Binding-site contacts:
Ligand atom C3 contacts residue TRP179 of chain 1.A at 3.8 Å (hydrophobic).
Ligand atom O2 contacts residue GLU219 of chain 1.A at 3.5 Å (salt-bridge).
Ligand atom O5 contacts residue MN1 of chain 1.F at 3.5 Å.
Ligand atom O2 contacts residue HIS281 of chain 1.A at 4.1 Å.
Ligand atom C2 contacts residue HIS257 of chain 1.A at 4.0 Å.
Ligand atom O4 contacts residue HIS101 of chain 1.A at 3.0 Å (h-bond).
Ligand atom C2 contacts residue MN1 of chain 1.E at 3.2 Å.
Ligand atom O5 contacts residue PHE66 of chain 1.B at 3.9 Å.
Ligand atom C6 contacts residue ASN327 of chain 1.A at 3.5 Å.
Ligand atom O2 contacts residue HIS257 of chain 1.A at 3.2 Å (h-bond).
Ligand atom O2 contacts residue ASP254 of chain 1.A at 3.2 Å (salt-bridge).
Ligand atom O4 contacts residue TRP179 of chain 1.A at 3.7 Å.
Ligand atom C1 contacts residue MN1 of chain 1.F at 3.1 Å.
Ligand atom C4 contacts residue ASN327 of chain 1.A at 4.1 Å.
Ligand atom O4 contacts residue PHE131 of chain 1.A at 4.1 Å.
Ligand atom O3 contacts residue MN1 of chain 1.E at 2.2 Å.
Ligand atom C3 contacts residue MN1 of chain 1.E at 3.2 Å.
Ligand atom C3 contacts residue GLU219 of chain 1.A at 3.5 Å.
Ligand atom O2 contacts residue MN1 of chain 1.F at 2.2 Å.
Ligand atom C1 contacts residue LYS221 of chain 1.A at 4.1 Å.
Ligand atom C3 contacts residue ASN327 of chain 1.A at 4.1 Å.
Ligand atom O1 contacts residue TRP179 of chain 1.A at 3.8 Å.
Ligand atom O3 contacts residue HIS281 of chain 1.A at 2.9 Å.
Ligand atom O1 contacts residue ASP289 of chain 1.A at 3.1 Å (salt-bridge).
Ligand atom C1 contacts residue TRP179 of chain 1.A at 3.2 Å (hydrophobic).
Ligand atom C2 contacts residue TRP179 of chain 1.A at 4.1 Å (hydrophobic).
Ligand atom O1 contacts residue MN1 of chain 1.F at 2.3 Å.
Ligand atom C2 contacts residue MN1 of chain 1.F at 3.1 Å.
Ligand atom O1 contacts residue HIS257 of chain 1.A at 3.4 Å (h-bond).
Ligand atom C2 contacts residue ASN327 of chain 1.A at 3.6 Å.
Ligand atom O1 contacts residue PHE66 of chain 1.B at 3.4 Å.
Ligand atom O2 contacts residue MN1 of chain 1.E at 2.1 Å.
Ligand atom C6 contacts residue TRP57 of chain 1.A at 3.3 Å (hydrophobic).
Ligand atom C1 contacts residue HIS257 of chain 1.A at 3.7 Å.
Ligand atom O5 contacts residue ASN327 of chain 1.A at 3.5 Å (h-bond).
Ligand atom O3 contacts residue GLU219 of chain 1.A at 2.6 Å (salt-bridge).
Ligand atom O3 contacts residue ASN327 of chain 1.A at 3.7 Å.
Ligand atom C4 contacts residue HIS101 of chain 1.A at 4.0 Å.
Ligand atom O1 contacts residue LYS221 of chain 1.A at 2.9 Å (salt-bridge).
Ligand atom O2 contacts residue ASN327 of chain 1.A at 2.7 Å (h-bond).

Sequence of chain 1.B:
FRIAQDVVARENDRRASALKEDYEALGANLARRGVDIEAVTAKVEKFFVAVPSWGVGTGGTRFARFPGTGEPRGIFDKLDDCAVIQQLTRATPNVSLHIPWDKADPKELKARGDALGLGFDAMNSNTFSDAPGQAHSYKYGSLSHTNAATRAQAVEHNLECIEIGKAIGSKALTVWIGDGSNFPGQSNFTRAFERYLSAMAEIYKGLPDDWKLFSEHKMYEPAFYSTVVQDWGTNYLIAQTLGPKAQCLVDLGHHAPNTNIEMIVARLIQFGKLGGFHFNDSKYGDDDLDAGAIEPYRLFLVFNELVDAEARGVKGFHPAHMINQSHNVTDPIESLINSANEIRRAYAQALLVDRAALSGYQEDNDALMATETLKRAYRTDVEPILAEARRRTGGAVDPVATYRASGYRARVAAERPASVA

Sequence of chain 1.A:
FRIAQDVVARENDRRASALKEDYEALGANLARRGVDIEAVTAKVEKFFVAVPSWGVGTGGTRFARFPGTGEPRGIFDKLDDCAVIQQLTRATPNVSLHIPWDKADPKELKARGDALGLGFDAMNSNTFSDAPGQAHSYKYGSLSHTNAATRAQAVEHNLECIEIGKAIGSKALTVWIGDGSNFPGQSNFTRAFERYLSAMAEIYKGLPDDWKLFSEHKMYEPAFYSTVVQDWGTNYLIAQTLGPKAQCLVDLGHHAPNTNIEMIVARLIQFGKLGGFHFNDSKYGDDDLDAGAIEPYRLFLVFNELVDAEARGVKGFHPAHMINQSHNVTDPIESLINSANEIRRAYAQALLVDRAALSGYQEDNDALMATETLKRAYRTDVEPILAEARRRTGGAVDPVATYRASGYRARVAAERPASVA

The protein below binds the small molecule below.
Small molecule (SMILES): C[C@@H]1O[C@@](O)(CO)[C@H](O)[C@H]1O